Binding-site contacts:
Ligand atom CAY contacts residue HIS426 of chain 1.D at 3.8 Å.
Ligand atom CAA contacts residue ILE394 of chain 1.D at 3.7 Å (hydrophobic).
Ligand atom CBC contacts residue GLU403 of chain 1.D at 3.6 Å.
Ligand atom CAI contacts residue GLU403 of chain 1.D at 2.8 Å.
Ligand atom OAG contacts residue PHE425 of chain 1.D at 3.2 Å (h-bond).
Ligand atom OAF contacts residue GLY423 of chain 1.D at 3.2 Å.
Ligand atom OAH contacts residue ARG470 of chain 1.D at 3.7 Å.
Ligand atom CAN contacts residue TYR339 of chain 1.D at 3.5 Å (hydrophobic).
Ligand atom CAX contacts residue TYR467 of chain 1.D at 3.6 Å (hydrophobic).
Ligand atom OAF contacts residue TYR467 of chain 1.D at 3.7 Å.
Ligand atom CAV contacts residue GLU403 of chain 1.D at 3.2 Å.
Ligand atom CBB contacts residue ILE335 of chain 1.D at 3.9 Å (hydrophobic).
Ligand atom CAN contacts residue VAL391 of chain 1.D at 3.9 Å (hydrophobic).
Ligand atom CAJ contacts residue TYR339 of chain 1.D at 3.8 Å (hydrophobic).
Ligand atom CAN contacts residue GLY395 of chain 1.D at 3.6 Å.
Ligand atom CAR contacts residue TYR467 of chain 1.D at 3.3 Å (hydrophobic).
Ligand atom CAZ contacts residue GLU403 of chain 1.D at 3.2 Å.
Ligand atom CAK contacts residue VAL402 of chain 1.D at 3.6 Å (hydrophobic).
Ligand atom CAX contacts residue GLY423 of chain 1.D at 3.5 Å.
Ligand atom OAW contacts residue TYR467 of chain 1.D at 3.5 Å (h-bond).
Ligand atom CAA contacts residue VAL391 of chain 1.D at 3.2 Å (hydrophobic).
Ligand atom OAG contacts residue TYR467 of chain 1.D at 3.6 Å.
Ligand atom OAF contacts residue ARG470 of chain 1.D at 3.2 Å (salt-bridge).
Ligand atom CAQ contacts residue ILE398 of chain 1.D at 3.7 Å (hydrophobic).
Ligand atom CAC contacts residue TYR339 of chain 1.D at 3.4 Å (hydrophobic).
Ligand atom CAM contacts residue HIS426 of chain 1.D at 3.3 Å.
Ligand atom OAF contacts residue PHE425 of chain 1.D at 3.6 Å.
Ligand atom CAP contacts residue ILE398 of chain 1.D at 3.7 Å (hydrophobic).
Ligand atom CAC contacts residue ILE335 of chain 1.D at 3.5 Å (hydrophobic).
Ligand atom CAC contacts residue TYR336 of chain 1.D at 3.8 Å (hydrophobic).
Ligand atom CAU contacts residue TYR336 of chain 1.D at 3.5 Å (hydrophobic).
Ligand atom CAL contacts residue TYR467 of chain 1.D at 3.9 Å (hydrophobic).
Ligand atom CAA contacts residue GLY395 of chain 1.D at 3.8 Å.
Ligand atom CAD contacts residue LEU332 of chain 1.D at 3.6 Å (hydrophobic).
Ligand atom CAY contacts residue TYR467 of chain 1.D at 3.5 Å (hydrophobic).
Ligand atom CAK contacts residue GLU403 of chain 1.D at 3.6 Å.
Ligand atom CAM contacts residue TYR467 of chain 1.D at 3.6 Å (hydrophobic).
Ligand atom CAL contacts residue PHE425 of chain 1.D at 3.8 Å (hydrophobic).
Ligand atom CAL contacts residue HIS426 of chain 1.D at 3.4 Å.
Ligand atom CAE contacts residue LEU332 of chain 1.D at 3.8 Å (hydrophobic).

Sequence of chain 1.D:
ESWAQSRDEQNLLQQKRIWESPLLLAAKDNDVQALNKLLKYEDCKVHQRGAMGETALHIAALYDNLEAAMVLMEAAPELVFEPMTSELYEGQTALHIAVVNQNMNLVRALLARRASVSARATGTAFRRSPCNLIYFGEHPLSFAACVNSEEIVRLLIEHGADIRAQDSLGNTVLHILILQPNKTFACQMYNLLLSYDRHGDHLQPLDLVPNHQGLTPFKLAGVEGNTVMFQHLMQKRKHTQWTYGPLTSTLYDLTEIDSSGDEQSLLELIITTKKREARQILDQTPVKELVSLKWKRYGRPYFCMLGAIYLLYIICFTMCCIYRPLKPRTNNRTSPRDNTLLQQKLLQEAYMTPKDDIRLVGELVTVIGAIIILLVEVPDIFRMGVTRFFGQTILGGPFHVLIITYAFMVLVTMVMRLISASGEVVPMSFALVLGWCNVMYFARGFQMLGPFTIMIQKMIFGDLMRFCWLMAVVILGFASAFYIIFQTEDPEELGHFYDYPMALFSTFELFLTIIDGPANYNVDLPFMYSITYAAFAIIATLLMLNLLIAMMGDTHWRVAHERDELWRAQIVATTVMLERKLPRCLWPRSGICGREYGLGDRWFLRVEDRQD

This protein binds this small molecule.
Small molecule (SMILES): CC(C)CCC[C@@H](C)[C@H]1CC[C@H]2[C@@H]3CC=C4C[C@@H](OC(=O)CCC(=O)O)CC[C@]4(C)[C@H]3CC[C@]12C